Binding-site contacts:
Ligand atom C6 contacts residue MET163 of chain 1.A at 3.6 Å (hydrophobic).
Ligand atom C15 contacts residue PHE175 of chain 1.A at 3.5 Å (hydrophobic).
Ligand atom C46 contacts residue MET83 of chain 1.A at 3.5 Å (hydrophobic).
Ligand atom O14 contacts residue PHE175 of chain 1.A at 3.3 Å.
Ligand atom O11 contacts residue ILE36 of chain 1.A at 3.3 Å.
Ligand atom O37 contacts residue ASP174 of chain 1.A at 3.1 Å (salt-bridge).
Ligand atom C3 contacts residue MET112 of chain 1.A at 3.2 Å (hydrophobic).
Ligand atom C45 contacts residue ASP174 of chain 1.A at 3.2 Å.
Ligand atom F44 contacts residue HIS154 of chain 1.A at 3.6 Å.
Ligand atom C9 contacts residue ALA60 of chain 1.A at 3.5 Å (hydrophobic).
Ligand atom C12 contacts residue ILE36 of chain 1.A at 3.7 Å (hydrophobic).
Ligand atom C1 contacts residue ILE36 of chain 1.A at 3.2 Å (hydrophobic).
Ligand atom C17 contacts residue LEU92 of chain 1.A at 3.5 Å (hydrophobic).
Ligand atom C33 contacts residue ASP174 of chain 1.A at 3.1 Å.
Ligand atom O36 contacts residue LYS62 of chain 1.A at 2.9 Å (salt-bridge).
Ligand atom C45 contacts residue GLU79 of chain 1.A at 3.6 Å.
Ligand atom C25 contacts residue LYS113 of chain 1.A at 3.4 Å.
Ligand atom C8 contacts residue ALA60 of chain 1.A at 3.4 Å (hydrophobic).
Ligand atom C34 contacts residue MET83 of chain 1.A at 3.6 Å (hydrophobic).
Ligand atom F21 contacts residue VAL44 of chain 1.A at 3.1 Å.
Ligand atom C23 contacts residue TYR111 of chain 1.A at 3.3 Å (hydrophobic).
Ligand atom C19 contacts residue LEU109 of chain 1.A at 3.5 Å (hydrophobic).
Ligand atom C32 contacts residue ASP174 of chain 1.A at 3.1 Å.
Ligand atom C40 contacts residue PHE86 of chain 1.A at 3.5 Å (hydrophobic).
Ligand atom O37 contacts residue ALA173 of chain 1.A at 3.6 Å.
Ligand atom C41 contacts residue PHE86 of chain 1.A at 3.6 Å (hydrophobic).
Ligand atom C2 contacts residue ILE36 of chain 1.A at 3.7 Å (hydrophobic).
Ligand atom C46 contacts residue GLU79 of chain 1.A at 3.1 Å.
Ligand atom F44 contacts residue LEU147 of chain 1.A at 3.0 Å.
Ligand atom N7 contacts residue MET112 of chain 1.A at 3.0 Å (h-bond).
Ligand atom C23 contacts residue MET112 of chain 1.A at 3.6 Å (hydrophobic).
Ligand atom N22 contacts residue ASP174 of chain 1.A at 3.2 Å (salt-bridge).
Ligand atom C43 contacts residue ASP174 of chain 1.A at 3.5 Å.
Ligand atom C6 contacts residue ILE36 of chain 1.A at 3.6 Å (hydrophobic).
Ligand atom C5 contacts residue MET163 of chain 1.A at 3.4 Å (hydrophobic).
Ligand atom C34 contacts residue ASP174 of chain 1.A at 3.1 Å.
Ligand atom C40 contacts residue VAL172 of chain 1.A at 3.5 Å (hydrophobic).
Ligand atom N35 contacts residue MET83 of chain 1.A at 3.4 Å.
Ligand atom C8 contacts residue PRO110 of chain 1.A at 3.1 Å (hydrophobic).
Ligand atom C4 contacts residue MET163 of chain 1.A at 3.7 Å (hydrophobic).

Sequence of chain 1.A:
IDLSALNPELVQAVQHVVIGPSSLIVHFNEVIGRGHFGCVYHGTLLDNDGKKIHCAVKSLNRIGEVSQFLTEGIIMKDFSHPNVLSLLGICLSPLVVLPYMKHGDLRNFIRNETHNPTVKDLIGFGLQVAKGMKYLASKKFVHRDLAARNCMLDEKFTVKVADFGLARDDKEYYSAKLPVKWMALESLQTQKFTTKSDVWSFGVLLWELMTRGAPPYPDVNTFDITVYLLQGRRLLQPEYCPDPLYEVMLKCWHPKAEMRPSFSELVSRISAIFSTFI

A small-molecule ligand and the protein it binds are described below.
Small molecule (SMILES): COc1cc2c(Oc3ccc(NC(=O)C4(C(=O)Nc5ccc(F)cc5)CC4)cc3F)ccnc2cc1OCCCN1CCOCC1